Binding-site contacts:
Ligand atom C10 contacts residue VAL76 of chain 1.A at 3.6 Å (hydrophobic).
Ligand atom F20 contacts residue PHE162 of chain 1.A at 3.4 Å.
Ligand atom C18 contacts residue MET92 of chain 1.A at 3.8 Å (hydrophobic).
Ligand atom O11 contacts residue ASP156 of chain 1.A at 2.7 Å (salt-bridge).
Ligand atom C2 contacts residue MET67 of chain 1.A at 3.2 Å (hydrophobic).
Ligand atom C6 contacts residue ASP156 of chain 1.A at 3.7 Å.
Ligand atom CL2 contacts residue ALA155 of chain 1.A at 3.6 Å.
Ligand atom C14 contacts residue MET92 of chain 1.A at 3.9 Å (hydrophobic).
Ligand atom F20 contacts residue LEU70 of chain 1.A at 3.9 Å.
Ligand atom N19 contacts residue LEU90 of chain 1.A at 3.5 Å.
Ligand atom O11 contacts residue VAL76 of chain 1.A at 3.3 Å.
Ligand atom C3 contacts residue PHE162 of chain 1.A at 3.8 Å (hydrophobic).
Ligand atom C5 contacts residue ASP156 of chain 1.A at 3.9 Å.
Ligand atom N8 contacts residue VAL76 of chain 1.A at 3.9 Å.
Ligand atom C10 contacts residue VAL75 of chain 1.A at 3.8 Å (hydrophobic).
Ligand atom CL2 contacts residue ILE154 of chain 1.A at 3.4 Å.
Ligand atom F20 contacts residue MET67 of chain 1.A at 3.6 Å.
Ligand atom C2 contacts residue SER161 of chain 1.A at 3.9 Å.
Ligand atom C3 contacts residue MET67 of chain 1.A at 3.9 Å (hydrophobic).
Ligand atom C18 contacts residue LEU90 of chain 1.A at 4.0 Å (hydrophobic).
Ligand atom C3 contacts residue LEU70 of chain 1.A at 3.8 Å (hydrophobic).
Ligand atom C1 contacts residue ASP156 of chain 1.A at 4.0 Å.
Ligand atom C6 contacts residue HIS136 of chain 1.A at 4.0 Å.
Ligand atom C17 contacts residue ASP156 of chain 1.A at 3.1 Å.
Ligand atom C2 contacts residue LEU70 of chain 1.A at 3.7 Å (hydrophobic).
Ligand atom C10 contacts residue LEU70 of chain 1.A at 3.7 Å (hydrophobic).
Ligand atom O11 contacts residue ALA155 of chain 1.A at 3.5 Å.
Ligand atom N19 contacts residue LYS45 of chain 1.A at 3.7 Å.
Ligand atom C15 contacts residue LEU78 of chain 1.A at 3.6 Å (hydrophobic).
Ligand atom C1 contacts residue SER161 of chain 1.A at 3.5 Å.
Ligand atom C12 contacts residue PHE162 of chain 1.A at 4.0 Å (hydrophobic).
Ligand atom CL2 contacts residue ASP156 of chain 1.A at 3.8 Å.
Ligand atom C9 contacts residue VAL76 of chain 1.A at 3.4 Å (hydrophobic).
Ligand atom N19 contacts residue MET92 of chain 1.A at 4.0 Å.
Ligand atom C7 contacts residue VAL76 of chain 1.A at 4.0 Å (hydrophobic).
Ligand atom C16 contacts residue LEU78 of chain 1.A at 3.8 Å (hydrophobic).
Ligand atom C9 contacts residue ASP156 of chain 1.A at 3.9 Å.
Ligand atom C15 contacts residue MET92 of chain 1.A at 3.7 Å (hydrophobic).
Ligand atom N13 contacts residue MET92 of chain 1.A at 4.0 Å.
Ligand atom C12 contacts residue VAL76 of chain 1.A at 3.7 Å (hydrophobic).

A protein and the small-molecule ligand that binds it are described below.
Small molecule (SMILES): C[C@H](NC(=O)c1ccc(C#N)n1C)c1c(F)cccc1Cl

Sequence of chain 1.A:
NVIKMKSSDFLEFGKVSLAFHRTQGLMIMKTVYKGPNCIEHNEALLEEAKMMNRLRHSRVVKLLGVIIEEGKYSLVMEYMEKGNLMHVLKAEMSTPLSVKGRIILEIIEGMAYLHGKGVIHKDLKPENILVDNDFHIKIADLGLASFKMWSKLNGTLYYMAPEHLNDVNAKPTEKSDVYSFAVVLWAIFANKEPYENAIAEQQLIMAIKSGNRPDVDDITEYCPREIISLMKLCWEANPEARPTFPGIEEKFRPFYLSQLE